Sequence of chain 1.A:
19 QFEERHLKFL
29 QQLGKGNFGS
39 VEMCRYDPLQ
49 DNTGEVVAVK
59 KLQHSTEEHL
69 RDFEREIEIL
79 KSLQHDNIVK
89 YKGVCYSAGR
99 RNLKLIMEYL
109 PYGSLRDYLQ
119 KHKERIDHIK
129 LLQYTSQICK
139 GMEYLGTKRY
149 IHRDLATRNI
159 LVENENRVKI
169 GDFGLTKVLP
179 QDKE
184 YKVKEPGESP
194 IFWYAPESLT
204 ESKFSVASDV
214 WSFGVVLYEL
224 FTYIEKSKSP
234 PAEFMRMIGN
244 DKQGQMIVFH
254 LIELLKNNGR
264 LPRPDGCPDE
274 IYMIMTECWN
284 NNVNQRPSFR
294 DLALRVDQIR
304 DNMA

Binding-site contacts:
Ligand atom N3 contacts residue LEU31 of chain 1.A at 3.7 Å.
Ligand atom N1 contacts residue LEU108 of chain 1.A at 3.1 Å (h-bond).
Ligand atom OAZ contacts residue VAL39 of chain 1.A at 3.7 Å.
Ligand atom CAH contacts residue ARG156 of chain 1.A at 3.4 Å.
Ligand atom C6 contacts residue LEU159 of chain 1.A at 3.6 Å (hydrophobic).
Ligand atom NAI contacts residue ASN157 of chain 1.A at 3.7 Å.
Ligand atom OAY contacts residue LYS58 of chain 1.A at 3.7 Å.
Ligand atom CAH contacts residue ASN157 of chain 1.A at 3.6 Å.
Ligand atom CAE contacts residue ASP170 of chain 1.A at 3.6 Å.
Ligand atom C2 contacts residue LEU31 of chain 1.A at 3.7 Å (hydrophobic).
Ligand atom C4 contacts residue LEU159 of chain 1.A at 3.7 Å (hydrophobic).
Ligand atom NAI contacts residue LEU159 of chain 1.A at 3.7 Å.
Ligand atom NAI contacts residue ASP170 of chain 1.A at 3.6 Å.
Ligand atom NAT contacts residue LEU159 of chain 1.A at 3.8 Å.
Ligand atom NAI contacts residue GLY169 of chain 1.A at 3.3 Å.
Ligand atom CAS contacts residue ALA56 of chain 1.A at 3.7 Å (hydrophobic).
Ligand atom CAS contacts residue LEU159 of chain 1.A at 3.8 Å (hydrophobic).
Ligand atom C5 contacts residue LEU159 of chain 1.A at 3.3 Å (hydrophobic).
Ligand atom NAT contacts residue ALA56 of chain 1.A at 3.3 Å.
Ligand atom CAM contacts residue LEU159 of chain 1.A at 3.7 Å (hydrophobic).
Ligand atom CAG contacts residue ASN157 of chain 1.A at 3.5 Å.
Ligand atom C6 contacts residue ALA56 of chain 1.A at 3.5 Å (hydrophobic).
Ligand atom OAZ contacts residue GLY37 of chain 1.A at 3.8 Å.
Ligand atom CAB contacts residue GLY34 of chain 1.A at 3.4 Å.
Ligand atom CAS contacts residue GLU106 of chain 1.A at 3.6 Å.
Ligand atom NAT contacts residue VAL87 of chain 1.A at 3.8 Å.
Ligand atom CAS contacts residue VAL87 of chain 1.A at 3.8 Å (hydrophobic).
Ligand atom OAZ contacts residue SER38 of chain 1.A at 3.4 Å.
Ligand atom CAS contacts residue MET105 of chain 1.A at 3.7 Å (hydrophobic).
Ligand atom CAG contacts residue ARG156 of chain 1.A at 3.2 Å.
Ligand atom CAR contacts residue LEU159 of chain 1.A at 3.5 Å (hydrophobic).
Ligand atom C2 contacts residue LEU108 of chain 1.A at 3.5 Å (hydrophobic).
Ligand atom CAH contacts residue ASP170 of chain 1.A at 3.9 Å.
Ligand atom OAY contacts residue VAL39 of chain 1.A at 3.6 Å.
Ligand atom OAZ contacts residue GLY32 of chain 1.A at 3.0 Å.
Ligand atom CAE contacts residue VAL39 of chain 1.A at 3.9 Å (hydrophobic).
Ligand atom N1 contacts residue TYR107 of chain 1.A at 3.9 Å.
Ligand atom OAZ contacts residue LYS33 of chain 1.A at 3.1 Å (salt-bridge).
Ligand atom NAT contacts residue GLU106 of chain 1.A at 2.7 Å (salt-bridge).
Ligand atom C6 contacts residue GLU106 of chain 1.A at 3.7 Å.

A small-molecule ligand and the protein it binds are described below.
Small molecule (SMILES): CCS(=O)(=O)N1CC(CC#N)(n2cc(-c3ncnc4[nH]ccc34)cn2)C1